The protein below binds the small molecule below.
Small molecule (SMILES): CC(=O)N[C@H]1[C@H](O[C@H]2[C@H](O)[C@@H](NC(C)=O)CO[C@@H]2CO)O[C@H](CO)[C@@H](O)[C@@H]1O

Sequence of chain 1.D:
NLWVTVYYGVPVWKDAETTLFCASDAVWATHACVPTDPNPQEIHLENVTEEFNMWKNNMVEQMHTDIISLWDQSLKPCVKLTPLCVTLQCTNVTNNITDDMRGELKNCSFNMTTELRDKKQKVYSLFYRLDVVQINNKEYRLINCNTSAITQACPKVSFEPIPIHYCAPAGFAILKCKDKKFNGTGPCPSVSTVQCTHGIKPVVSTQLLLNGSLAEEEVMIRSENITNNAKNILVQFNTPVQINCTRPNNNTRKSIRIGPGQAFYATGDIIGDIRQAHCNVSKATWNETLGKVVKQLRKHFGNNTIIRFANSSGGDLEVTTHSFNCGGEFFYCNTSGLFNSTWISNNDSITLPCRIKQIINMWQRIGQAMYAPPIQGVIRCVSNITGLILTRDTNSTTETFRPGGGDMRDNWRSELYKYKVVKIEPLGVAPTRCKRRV

Binding-site contacts:
Ligand atom C8 contacts residue ASN232 of chain 1.D at 4.5 Å.
Ligand atom C8 contacts residue NAG1 of chain 1.WA at 3.2 Å.
Ligand atom O6 contacts residue LEU235 of chain 1.D at 3.2 Å.
Ligand atom C8 contacts residue ASN416 of chain 1.D at 4.4 Å.
Ligand atom C6 contacts residue LEU235 of chain 1.D at 3.6 Å (hydrophobic).
Ligand atom O5 contacts residue PRO261 of chain 1.D at 2.8 Å.
Ligand atom C7 contacts residue NAG1 of chain 1.WA at 4.2 Å.
Ligand atom O6 contacts residue PRO261 of chain 1.D at 2.3 Å.
Ligand atom C1 contacts residue PRO261 of chain 1.D at 3.4 Å (hydrophobic).
Ligand atom O7 contacts residue ASN416 of chain 1.D at 3.7 Å.
Ligand atom C6 contacts residue PRO261 of chain 1.D at 3.0 Å (hydrophobic).
Ligand atom C7 contacts residue ASN416 of chain 1.D at 3.3 Å.
Ligand atom C4 contacts residue ASN416 of chain 1.D at 4.1 Å.
Ligand atom C5 contacts residue PRO261 of chain 1.D at 3.2 Å (hydrophobic).
Ligand atom C2 contacts residue ASN416 of chain 1.D at 2.4 Å.
Ligand atom C5 contacts residue ASN416 of chain 1.D at 3.5 Å.
Ligand atom N2 contacts residue ASN416 of chain 1.D at 2.7 Å (h-bond).
Ligand atom O7 contacts residue NAG1 of chain 1.WA at 4.1 Å.
Ligand atom O5 contacts residue ASN416 of chain 1.D at 2.2 Å (h-bond).
Ligand atom C1 contacts residue ASN416 of chain 1.D at 1.4 Å.
Ligand atom C3 contacts residue ASN416 of chain 1.D at 3.7 Å.